Sequence of chain 1.C:
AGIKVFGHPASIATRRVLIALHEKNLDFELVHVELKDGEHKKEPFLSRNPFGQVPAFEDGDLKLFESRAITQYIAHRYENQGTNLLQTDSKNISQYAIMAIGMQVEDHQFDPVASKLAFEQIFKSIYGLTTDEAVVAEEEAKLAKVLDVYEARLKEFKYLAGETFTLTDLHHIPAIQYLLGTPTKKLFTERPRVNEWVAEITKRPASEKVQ

Binding-site contacts:
Ligand atom C3 contacts residue HIS77 of chain 1.C at 3.6 Å.
Ligand atom O29 contacts residue ALA101 of chain 1.D at 3.7 Å.
Ligand atom C1 contacts residue GLN73 of chain 1.C at 3.5 Å.
Ligand atom C10 contacts residue HIS77 of chain 1.C at 3.3 Å.
Ligand atom C15 contacts residue HIS77 of chain 1.D at 3.5 Å.
Ligand atom O13 contacts residue TYR97 of chain 1.D at 3.4 Å.
Ligand atom C11 contacts residue HIS77 of chain 1.C at 3.5 Å.
Ligand atom O23 contacts residue HIS77 of chain 1.D at 3.5 Å (h-bond).
Ligand atom O12 contacts residue HIS77 of chain 1.C at 3.5 Å.
Ligand atom C4 contacts residue TYR97 of chain 1.D at 3.2 Å (hydrophobic).
Ligand atom C4 contacts residue TYR97 of chain 1.C at 3.8 Å (hydrophobic).
Ligand atom C19 contacts residue HIS77 of chain 1.D at 3.4 Å.
Ligand atom C5 contacts residue TYR97 of chain 1.D at 3.4 Å (hydrophobic).
Ligand atom O23 contacts residue TYR97 of chain 1.C at 3.2 Å.
Ligand atom C4 contacts residue HIS77 of chain 1.C at 3.6 Å.
Ligand atom C16 contacts residue HIS77 of chain 1.D at 3.5 Å.
Ligand atom C19 contacts residue TYR97 of chain 1.C at 3.6 Å (hydrophobic).
Ligand atom O24 contacts residue TYR97 of chain 1.C at 3.4 Å.
Ligand atom O24 contacts residue HIS77 of chain 1.D at 3.6 Å.
Ligand atom C11 contacts residue TYR97 of chain 1.D at 3.7 Å (hydrophobic).
Ligand atom C14 contacts residue HIS77 of chain 1.D at 3.5 Å.
Ligand atom C6 contacts residue GLN73 of chain 1.C at 3.1 Å.
Ligand atom C9 contacts residue TYR97 of chain 1.D at 3.4 Å (hydrophobic).
Ligand atom O30 contacts residue ILE94 of chain 1.D at 3.2 Å (h-bond).
Ligand atom O13 contacts residue HIS77 of chain 1.C at 3.6 Å.
Ligand atom C9 contacts residue HIS77 of chain 1.C at 3.6 Å.
Ligand atom C17 contacts residue HIS77 of chain 1.D at 3.4 Å.
Ligand atom O30 contacts residue TYR97 of chain 1.D at 3.8 Å.
Ligand atom C18 contacts residue TYR97 of chain 1.C at 3.4 Å (hydrophobic).
Ligand atom C2 contacts residue TYR97 of chain 1.D at 3.5 Å (hydrophobic).
Ligand atom O12 contacts residue TYR97 of chain 1.D at 3.4 Å.
Ligand atom C3 contacts residue TYR97 of chain 1.D at 3.2 Å (hydrophobic).
Ligand atom C10 contacts residue TYR97 of chain 1.D at 3.7 Å (hydrophobic).
Ligand atom O29 contacts residue GLN73 of chain 1.C at 3.0 Å.
Ligand atom C17 contacts residue TYR97 of chain 1.C at 3.5 Å (hydrophobic).
Ligand atom O27 contacts residue HIS77 of chain 1.C at 3.5 Å.
Ligand atom C18 contacts residue HIS77 of chain 1.D at 3.3 Å.
Ligand atom O12 contacts residue TYR97 of chain 1.C at 3.3 Å (h-bond).
Ligand atom C19 contacts residue TYR97 of chain 1.D at 3.6 Å (hydrophobic).
Ligand atom O30 contacts residue ALA98 of chain 1.D at 3.6 Å.

Sequence of chain 1.D:
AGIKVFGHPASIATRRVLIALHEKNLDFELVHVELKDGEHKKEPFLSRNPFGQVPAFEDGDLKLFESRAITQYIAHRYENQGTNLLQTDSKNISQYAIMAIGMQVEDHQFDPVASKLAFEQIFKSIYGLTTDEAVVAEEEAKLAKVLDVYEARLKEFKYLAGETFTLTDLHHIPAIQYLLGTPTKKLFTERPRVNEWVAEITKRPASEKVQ

This small molecule binds to this protein.
Small molecule (SMILES): O=c1c(O)c(-c2ccc(O)c(O)c2)oc2cc(O)cc(O)c12